A protein and the small-molecule ligand that binds it are described below.
Small molecule (SMILES): CC(=O)N[C@@H]1[C@@H](O)[C@H](O)[C@@H](CO)O[C@H]1O

Sequence of chain 1.B:
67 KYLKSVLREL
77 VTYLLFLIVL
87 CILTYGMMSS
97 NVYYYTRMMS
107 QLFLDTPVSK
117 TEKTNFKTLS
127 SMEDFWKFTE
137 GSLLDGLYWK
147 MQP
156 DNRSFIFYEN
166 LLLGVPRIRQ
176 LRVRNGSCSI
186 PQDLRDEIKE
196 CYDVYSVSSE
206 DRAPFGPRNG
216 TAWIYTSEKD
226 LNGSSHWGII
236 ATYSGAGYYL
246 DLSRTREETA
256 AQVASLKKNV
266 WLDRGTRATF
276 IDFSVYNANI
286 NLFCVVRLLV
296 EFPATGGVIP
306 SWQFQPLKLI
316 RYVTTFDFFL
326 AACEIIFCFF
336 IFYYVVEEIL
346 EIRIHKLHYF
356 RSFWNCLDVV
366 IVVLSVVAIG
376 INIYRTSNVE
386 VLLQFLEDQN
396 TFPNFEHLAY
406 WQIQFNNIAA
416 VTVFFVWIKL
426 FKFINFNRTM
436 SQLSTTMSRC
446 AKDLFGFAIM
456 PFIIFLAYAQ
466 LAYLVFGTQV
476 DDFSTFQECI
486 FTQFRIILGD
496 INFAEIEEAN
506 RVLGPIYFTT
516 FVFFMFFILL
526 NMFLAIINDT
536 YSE

Binding-site contacts:
Ligand atom N2 contacts residue ASN180 of chain 1.B at 2.9 Å (h-bond).
Ligand atom O3 contacts residue GLU195 of chain 1.B at 4.1 Å.
Ligand atom O7 contacts residue ASN180 of chain 1.B at 3.4 Å (h-bond).
Ligand atom C7 contacts residue GLU195 of chain 1.B at 4.2 Å.
Ligand atom C8 contacts residue ASN180 of chain 1.B at 4.5 Å.
Ligand atom C5 contacts residue ASN180 of chain 1.B at 3.7 Å.
Ligand atom C4 contacts residue LYS194 of chain 1.B at 4.1 Å.
Ligand atom C4 contacts residue ASN180 of chain 1.B at 4.2 Å.
Ligand atom O4 contacts residue LYS194 of chain 1.B at 4.1 Å.
Ligand atom C3 contacts residue LYS194 of chain 1.B at 3.9 Å.
Ligand atom C2 contacts residue ASN180 of chain 1.B at 2.5 Å.
Ligand atom C7 contacts residue ASN180 of chain 1.B at 3.4 Å.
Ligand atom O5 contacts residue LYS194 of chain 1.B at 4.4 Å.
Ligand atom C8 contacts residue TYR197 of chain 1.B at 4.2 Å (hydrophobic).
Ligand atom C1 contacts residue LYS194 of chain 1.B at 4.2 Å.
Ligand atom O5 contacts residue ASN180 of chain 1.B at 2.4 Å (h-bond).
Ligand atom C5 contacts residue LYS194 of chain 1.B at 3.7 Å.
Ligand atom C2 contacts residue GLU195 of chain 1.B at 4.1 Å.
Ligand atom C3 contacts residue ASN180 of chain 1.B at 3.8 Å.
Ligand atom N2 contacts residue GLU195 of chain 1.B at 3.4 Å.
Ligand atom C1 contacts residue GLU195 of chain 1.B at 4.2 Å.
Ligand atom C1 contacts residue ASN180 of chain 1.B at 1.4 Å.
Ligand atom C3 contacts residue GLU195 of chain 1.B at 4.1 Å.
Ligand atom C8 contacts residue GLU195 of chain 1.B at 4.1 Å.